This small molecule binds to this protein.
Small molecule (SMILES): CC1=Nc2ccc(Cl)cc2S(=O)(=O)N1

Sequence of chain 1.A:
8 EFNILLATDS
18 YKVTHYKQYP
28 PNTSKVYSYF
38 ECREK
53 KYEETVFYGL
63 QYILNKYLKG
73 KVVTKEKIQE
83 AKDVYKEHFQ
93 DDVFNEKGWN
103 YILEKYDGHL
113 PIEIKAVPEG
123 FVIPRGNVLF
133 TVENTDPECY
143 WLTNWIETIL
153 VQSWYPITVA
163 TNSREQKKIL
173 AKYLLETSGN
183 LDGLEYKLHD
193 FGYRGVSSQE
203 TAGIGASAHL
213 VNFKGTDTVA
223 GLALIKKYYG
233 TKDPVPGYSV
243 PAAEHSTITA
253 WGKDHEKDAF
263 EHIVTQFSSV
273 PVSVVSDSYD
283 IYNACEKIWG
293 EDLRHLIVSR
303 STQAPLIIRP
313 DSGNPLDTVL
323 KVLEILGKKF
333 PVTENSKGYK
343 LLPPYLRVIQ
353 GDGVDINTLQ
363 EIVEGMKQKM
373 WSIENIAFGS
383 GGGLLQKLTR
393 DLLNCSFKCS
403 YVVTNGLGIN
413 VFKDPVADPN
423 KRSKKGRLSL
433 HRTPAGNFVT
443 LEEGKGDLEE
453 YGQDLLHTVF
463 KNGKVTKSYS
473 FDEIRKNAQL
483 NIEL

Sequence of chain 1.B:
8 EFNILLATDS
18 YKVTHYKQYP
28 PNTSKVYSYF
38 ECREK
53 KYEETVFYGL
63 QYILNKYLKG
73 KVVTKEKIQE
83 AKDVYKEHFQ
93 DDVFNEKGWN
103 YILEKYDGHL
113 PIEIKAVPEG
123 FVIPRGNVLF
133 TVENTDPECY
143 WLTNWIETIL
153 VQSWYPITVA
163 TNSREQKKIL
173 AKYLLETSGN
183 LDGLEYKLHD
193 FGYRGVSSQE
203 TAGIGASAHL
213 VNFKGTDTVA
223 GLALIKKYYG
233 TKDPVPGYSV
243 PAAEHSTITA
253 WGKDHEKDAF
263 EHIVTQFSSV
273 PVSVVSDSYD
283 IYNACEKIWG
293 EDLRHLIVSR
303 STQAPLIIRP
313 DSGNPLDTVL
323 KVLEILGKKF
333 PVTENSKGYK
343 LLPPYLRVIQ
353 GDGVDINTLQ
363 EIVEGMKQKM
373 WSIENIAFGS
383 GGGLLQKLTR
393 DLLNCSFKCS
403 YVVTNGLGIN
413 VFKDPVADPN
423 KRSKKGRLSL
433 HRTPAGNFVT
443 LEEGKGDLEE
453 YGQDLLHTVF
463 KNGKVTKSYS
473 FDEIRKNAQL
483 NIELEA

Binding-site contacts:
Ligand atom C4 contacts residue TYR18 of chain 1.B at 3.6 Å (hydrophobic).
Ligand atom O12 contacts residue ALA244 of chain 1.A at 3.2 Å.
Ligand atom N3 contacts residue ASP219 of chain 1.A at 2.8 Å (salt-bridge).
Ligand atom C7 contacts residue TYR18 of chain 1.B at 3.7 Å (hydrophobic).
Ligand atom O12 contacts residue ARG311 of chain 1.A at 3.1 Å (salt-bridge).
Ligand atom N3 contacts residue PHE193 of chain 1.A at 3.8 Å.
Ligand atom C5 contacts residue TYR18 of chain 1.B at 3.5 Å (hydrophobic).
Ligand atom O12 contacts residue SER275 of chain 1.A at 3.5 Å (h-bond).
Ligand atom S10 contacts residue ARG311 of chain 1.A at 3.4 Å (salt-bridge).
Ligand atom C9 contacts residue TYR18 of chain 1.B at 3.8 Å (hydrophobic).
Ligand atom C6 contacts residue PHE193 of chain 1.A at 3.8 Å (hydrophobic).
Ligand atom C5 contacts residue ASP219 of chain 1.A at 3.1 Å.
Ligand atom C1 contacts residue ALA244 of chain 1.A at 3.6 Å (hydrophobic).
Ligand atom C1 contacts residue TYR18 of chain 1.B at 4.0 Å (hydrophobic).
Ligand atom C8 contacts residue PHE193 of chain 1.A at 3.6 Å (hydrophobic).
Ligand atom S10 contacts residue PHE193 of chain 1.A at 3.6 Å.
Ligand atom C2 contacts residue ASP219 of chain 1.A at 3.7 Å.
Ligand atom C1 contacts residue ASP219 of chain 1.A at 3.4 Å.
Ligand atom O11 contacts residue SER275 of chain 1.A at 3.8 Å.
Ligand atom C1 contacts residue VAL242 of chain 1.A at 3.3 Å (hydrophobic).
Ligand atom C4 contacts residue PHE193 of chain 1.A at 3.7 Å (hydrophobic).
Ligand atom C2 contacts residue ALA244 of chain 1.A at 3.5 Å (hydrophobic).
Ligand atom C5 contacts residue PHE193 of chain 1.A at 3.8 Å (hydrophobic).
Ligand atom C7 contacts residue PHE193 of chain 1.A at 3.7 Å (hydrophobic).
Ligand atom O12 contacts residue ALA245 of chain 1.A at 3.5 Å (h-bond).
Ligand atom C6 contacts residue TYR18 of chain 1.B at 3.6 Å (hydrophobic).
Ligand atom S10 contacts residue SER275 of chain 1.A at 3.9 Å.
Ligand atom O11 contacts residue PHE193 of chain 1.A at 3.0 Å.
Ligand atom C8 contacts residue ARG311 of chain 1.A at 3.5 Å.
Ligand atom O11 contacts residue ARG311 of chain 1.A at 2.9 Å.
Ligand atom N13 contacts residue SER275 of chain 1.A at 3.9 Å.
Ligand atom C6 contacts residue ARG196 of chain 1.A at 4.0 Å.
Ligand atom C4 contacts residue ASP219 of chain 1.A at 3.3 Å.
Ligand atom O12 contacts residue TYR18 of chain 1.B at 3.6 Å.
Ligand atom C1 contacts residue SER241 of chain 1.A at 3.3 Å.
Ligand atom C2 contacts residue PHE193 of chain 1.A at 4.0 Å (hydrophobic).
Ligand atom N3 contacts residue TYR18 of chain 1.B at 3.5 Å.
Ligand atom N13 contacts residue PHE193 of chain 1.A at 3.7 Å.
Ligand atom C9 contacts residue PHE193 of chain 1.A at 3.5 Å (hydrophobic).
Ligand atom N13 contacts residue ALA244 of chain 1.A at 3.5 Å.